A small-molecule ligand and the protein it binds are described below.
Small molecule (SMILES): CC(=O)N[C@H]1[C@H](O[C@H]2[C@H](O)[C@@H](NC(C)=O)CO[C@@H]2CO)O[C@H](CO)[C@@H](O[C@@H]2O[C@H](CO)[C@@H](O)[C@H](O)[C@@H]2O)[C@@H]1O

Sequence of chain 1.A:
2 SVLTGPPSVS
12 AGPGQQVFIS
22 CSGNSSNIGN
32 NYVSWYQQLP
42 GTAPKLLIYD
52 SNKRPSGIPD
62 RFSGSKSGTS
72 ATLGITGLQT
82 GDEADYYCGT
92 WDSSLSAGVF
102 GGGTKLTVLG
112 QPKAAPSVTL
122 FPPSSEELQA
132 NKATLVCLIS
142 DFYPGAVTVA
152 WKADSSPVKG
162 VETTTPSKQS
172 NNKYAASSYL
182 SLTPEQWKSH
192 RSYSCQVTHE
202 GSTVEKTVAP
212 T

Binding-site contacts:
Ligand atom O5 contacts residue VAL3 of chain 1.A at 4.3 Å.
Ligand atom O6 contacts residue VAL3 of chain 1.A at 4.4 Å.
Ligand atom N2 contacts residue ASN25 of chain 1.A at 2.8 Å (h-bond).
Ligand atom O5 contacts residue ASN25 of chain 1.A at 2.2 Å (h-bond).
Ligand atom N2 contacts residue SER27 of chain 1.A at 3.9 Å.
Ligand atom C4 contacts residue ASN25 of chain 1.A at 4.0 Å.
Ligand atom O7 contacts residue ASN25 of chain 1.A at 3.3 Å (h-bond).
Ligand atom C8 contacts residue ASN25 of chain 1.A at 4.4 Å.
Ligand atom O7 contacts residue VAL3 of chain 1.A at 4.4 Å.
Ligand atom C8 contacts residue SER26 of chain 1.A at 3.9 Å.
Ligand atom C1 contacts residue ASN25 of chain 1.A at 1.4 Å.
Ligand atom C3 contacts residue ASN25 of chain 1.A at 3.7 Å.
Ligand atom C2 contacts residue ASN25 of chain 1.A at 2.4 Å.
Ligand atom C7 contacts residue ASN25 of chain 1.A at 3.2 Å.
Ligand atom C6 contacts residue VAL3 of chain 1.A at 3.2 Å (hydrophobic).
Ligand atom C5 contacts residue VAL3 of chain 1.A at 3.7 Å (hydrophobic).
Ligand atom C5 contacts residue ASN25 of chain 1.A at 3.5 Å.
Ligand atom C7 contacts residue SER27 of chain 1.A at 4.5 Å.
Ligand atom O7 contacts residue LEU96 of chain 1.A at 4.3 Å.
Ligand atom C8 contacts residue SER27 of chain 1.A at 4.1 Å.